Binding-site contacts:
Ligand atom C8 contacts residue GLU184 of chain 1.D at 3.3 Å.
Ligand atom O7 contacts residue ASN141 of chain 1.D at 4.0 Å.
Ligand atom C8 contacts residue TYR206 of chain 1.D at 4.3 Å (hydrophobic).
Ligand atom C7 contacts residue GLU184 of chain 1.D at 4.3 Å.
Ligand atom O7 contacts residue LYS190 of chain 1.D at 3.9 Å.
Ligand atom C1 contacts residue ASN141 of chain 1.D at 3.3 Å.
Ligand atom C8 contacts residue ILE208 of chain 1.D at 4.2 Å (hydrophobic).
Ligand atom O7 contacts residue TYR206 of chain 1.D at 3.0 Å (h-bond).
Ligand atom O6 contacts residue ASN141 of chain 1.D at 3.5 Å (h-bond).
Ligand atom C1 contacts residue ILE208 of chain 1.D at 4.5 Å (hydrophobic).
Ligand atom C2 contacts residue ASN141 of chain 1.D at 3.9 Å.
Ligand atom O5 contacts residue TYR206 of chain 1.D at 3.6 Å.
Ligand atom O6 contacts residue TYR206 of chain 1.D at 3.7 Å.
Ligand atom C5 contacts residue ASN141 of chain 1.D at 4.0 Å.
Ligand atom C7 contacts residue TYR206 of chain 1.D at 3.9 Å (hydrophobic).
Ligand atom C6 contacts residue TYR206 of chain 1.D at 3.7 Å (hydrophobic).
Ligand atom C7 contacts residue ILE208 of chain 1.D at 4.1 Å (hydrophobic).
Ligand atom C6 contacts residue ASN141 of chain 1.D at 4.2 Å.
Ligand atom O7 contacts residue ILE208 of chain 1.D at 3.6 Å.
Ligand atom C5 contacts residue TYR206 of chain 1.D at 3.6 Å (hydrophobic).
Ligand atom O5 contacts residue ASN141 of chain 1.D at 2.8 Å (h-bond).
Ligand atom C1 contacts residue TYR206 of chain 1.D at 3.9 Å (hydrophobic).

Sequence of chain 1.D:
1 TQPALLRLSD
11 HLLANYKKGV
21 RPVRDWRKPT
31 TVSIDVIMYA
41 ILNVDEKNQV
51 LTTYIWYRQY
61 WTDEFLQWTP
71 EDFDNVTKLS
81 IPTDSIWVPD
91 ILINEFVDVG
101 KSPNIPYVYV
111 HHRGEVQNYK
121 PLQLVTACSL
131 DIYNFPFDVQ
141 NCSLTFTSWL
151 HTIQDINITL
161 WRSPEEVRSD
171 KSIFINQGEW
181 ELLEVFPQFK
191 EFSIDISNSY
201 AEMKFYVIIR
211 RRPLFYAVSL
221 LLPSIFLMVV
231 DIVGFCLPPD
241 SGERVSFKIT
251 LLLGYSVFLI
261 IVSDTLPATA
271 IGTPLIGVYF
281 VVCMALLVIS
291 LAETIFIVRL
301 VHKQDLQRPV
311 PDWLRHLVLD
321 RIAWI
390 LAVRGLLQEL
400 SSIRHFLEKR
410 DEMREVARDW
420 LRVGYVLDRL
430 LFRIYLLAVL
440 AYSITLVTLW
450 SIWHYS

A protein and the small-molecule ligand that binds it are described below.
Small molecule (SMILES): CC(=O)N[C@H]1[C@H](O[C@H]2[C@H](O)[C@@H](NC(C)=O)CO[C@@H]2CO)O[C@H](CO)[C@@H](O)[C@@H]1O